A protein and the small-molecule ligand that binds it are described below.
Small molecule (SMILES): OC[C@H]1O[C@H](O[C@H]2[C@H](O)[C@@H](O)[C@@H](O)O[C@@H]2CO)[C@H](O)[C@@H](O)[C@@H]1O

Sequence of chain 1.F:
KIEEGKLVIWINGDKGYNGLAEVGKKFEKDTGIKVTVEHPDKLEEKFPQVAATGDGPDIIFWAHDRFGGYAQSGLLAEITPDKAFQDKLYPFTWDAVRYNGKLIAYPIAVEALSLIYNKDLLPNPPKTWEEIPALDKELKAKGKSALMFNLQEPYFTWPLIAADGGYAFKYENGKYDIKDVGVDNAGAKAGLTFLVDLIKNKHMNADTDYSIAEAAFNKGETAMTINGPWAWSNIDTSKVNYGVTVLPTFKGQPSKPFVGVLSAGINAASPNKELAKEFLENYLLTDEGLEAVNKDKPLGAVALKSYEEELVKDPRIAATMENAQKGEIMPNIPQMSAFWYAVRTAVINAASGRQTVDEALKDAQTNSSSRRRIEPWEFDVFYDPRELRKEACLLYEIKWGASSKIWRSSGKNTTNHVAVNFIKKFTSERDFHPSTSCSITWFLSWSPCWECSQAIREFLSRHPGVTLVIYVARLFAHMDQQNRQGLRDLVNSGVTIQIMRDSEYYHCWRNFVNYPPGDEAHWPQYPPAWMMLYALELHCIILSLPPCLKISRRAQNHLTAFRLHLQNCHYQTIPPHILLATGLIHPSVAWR

Binding-site contacts:
Ligand atom C2 contacts residue ARG390 of chain 1.F at 3.5 Å.
Ligand atom C2 contacts residue LYS391 of chain 1.F at 3.9 Å.
Ligand atom O6 contacts residue ALA556 of chain 1.F at 3.9 Å.
Ligand atom O2 contacts residue ALA78 of chain 1.F at 4.3 Å.
Ligand atom O1 contacts residue LYS391 of chain 1.F at 4.0 Å.
Ligand atom O3 contacts residue ALA269 of chain 1.F at 4.3 Å.
Ligand atom C4 contacts residue LYS274 of chain 1.F at 4.1 Å.
Ligand atom O6 contacts residue GLN557 of chain 1.F at 4.2 Å.
Ligand atom C6 contacts residue ARG390 of chain 1.F at 4.4 Å.
Ligand atom O2 contacts residue LYS391 of chain 1.F at 2.7 Å (salt-bridge).
Ligand atom C1 contacts residue ARG390 of chain 1.F at 3.2 Å.
Ligand atom C1 contacts residue ALA78 of chain 1.F at 4.2 Å (hydrophobic).
Ligand atom O3 contacts residue GLU79 of chain 1.F at 3.9 Å.
Ligand atom C1 contacts residue LYS391 of chain 1.F at 4.4 Å.
Ligand atom C1 contacts residue GLN557 of chain 1.F at 4.4 Å.
Ligand atom C3 contacts residue LYS274 of chain 1.F at 4.4 Å.
Ligand atom C5 contacts residue GLN557 of chain 1.F at 4.1 Å.
Ligand atom O3 contacts residue LYS274 of chain 1.F at 3.9 Å.
Ligand atom O3 contacts residue LYS391 of chain 1.F at 4.4 Å.
Ligand atom O4 contacts residue GLN557 of chain 1.F at 4.4 Å.
Ligand atom C5 contacts residue ARG390 of chain 1.F at 4.2 Å.
Ligand atom O5 contacts residue ARG390 of chain 1.F at 3.0 Å.
Ligand atom O3 contacts residue LEU77 of chain 1.F at 4.1 Å.
Ligand atom O2 contacts residue GLN557 of chain 1.F at 4.0 Å.
Ligand atom O1 contacts residue GLN557 of chain 1.F at 3.3 Å.
Ligand atom O2 contacts residue ALA269 of chain 1.F at 2.4 Å (h-bond).
Ligand atom O1 contacts residue ARG390 of chain 1.F at 3.3 Å.
Ligand atom C2 contacts residue GLN557 of chain 1.F at 4.5 Å.
Ligand atom O2 contacts residue ARG390 of chain 1.F at 4.5 Å.
Ligand atom C3 contacts residue GLN557 of chain 1.F at 4.2 Å.
Ligand atom C2 contacts residue ALA269 of chain 1.F at 3.8 Å (hydrophobic).
Ligand atom C2 contacts residue ALA78 of chain 1.F at 4.4 Å (hydrophobic).
Ligand atom C6 contacts residue LYS274 of chain 1.F at 3.7 Å.
Ligand atom O3 contacts residue ALA78 of chain 1.F at 3.8 Å.
Ligand atom O2 contacts residue LEU77 of chain 1.F at 4.3 Å.